Binding-site contacts:
Ligand atom S2 contacts residue TRP136 of chain 1.A at 4.0 Å.
Ligand atom C13 contacts residue ARG139 of chain 1.A at 4.1 Å.
Ligand atom C13 contacts residue VAL108 of chain 1.A at 4.3 Å (hydrophobic).
Ligand atom C19 contacts residue GLU113 of chain 1.A at 4.3 Å.
Ligand atom C24 contacts residue GLU113 of chain 1.A at 4.2 Å.
Ligand atom C25 contacts residue GLU113 of chain 1.A at 3.5 Å.
Ligand atom C6 contacts residue TRP136 of chain 1.A at 4.3 Å (hydrophobic).
Ligand atom C9 contacts residue TRP136 of chain 1.A at 3.5 Å (hydrophobic).
Ligand atom C26 contacts residue VAL108 of chain 1.A at 3.4 Å (hydrophobic).
Ligand atom C23 contacts residue VAL108 of chain 1.A at 4.1 Å (hydrophobic).
Ligand atom C25 contacts residue LEU111 of chain 1.A at 3.8 Å (hydrophobic).
Ligand atom C16 contacts residue THR122 of chain 1.A at 4.3 Å.
Ligand atom O2 contacts residue TRP136 of chain 1.A at 3.1 Å (h-bond).
Ligand atom C12 contacts residue ARG139 of chain 1.A at 3.7 Å.
Ligand atom C14 contacts residue VAL108 of chain 1.A at 4.0 Å (hydrophobic).
Ligand atom O2 contacts residue ARG139 of chain 1.A at 2.4 Å (salt-bridge).
Ligand atom N3 contacts residue ILE124 of chain 1.A at 4.2 Å.
Ligand atom C12 contacts residue VAL108 of chain 1.A at 3.7 Å (hydrophobic).
Ligand atom C20 contacts residue VAL108 of chain 1.A at 3.8 Å (hydrophobic).
Ligand atom O3 contacts residue ARG139 of chain 1.A at 3.9 Å.
Ligand atom N4 contacts residue VAL108 of chain 1.A at 3.8 Å.
Ligand atom C5 contacts residue TRP136 of chain 1.A at 3.8 Å (hydrophobic).
Ligand atom C10 contacts residue TRP136 of chain 1.A at 3.4 Å (hydrophobic).
Ligand atom C23 contacts residue GLU113 of chain 1.A at 3.3 Å.
Ligand atom C25 contacts residue VAL108 of chain 1.A at 3.5 Å (hydrophobic).
Ligand atom C18 contacts residue ILE124 of chain 1.A at 3.5 Å (hydrophobic).
Ligand atom C16 contacts residue ILE141 of chain 1.A at 4.3 Å (hydrophobic).
Ligand atom C6 contacts residue HIS62 of chain 1.A at 4.1 Å.
Ligand atom O3 contacts residue ILE124 of chain 1.A at 3.4 Å.
Ligand atom C11 contacts residue TRP136 of chain 1.A at 3.7 Å (hydrophobic).
Ligand atom C24 contacts residue VAL108 of chain 1.A at 3.7 Å (hydrophobic).
Ligand atom C7 contacts residue TRP136 of chain 1.A at 4.0 Å (hydrophobic).
Ligand atom N3 contacts residue ARG139 of chain 1.A at 4.0 Å.
Ligand atom C6 contacts residue CYS126 of chain 1.A at 3.1 Å (hydrophobic).
Ligand atom C17 contacts residue ILE124 of chain 1.A at 4.2 Å (hydrophobic).
Ligand atom C11 contacts residue ARG139 of chain 1.A at 3.3 Å.
Ligand atom C5 contacts residue CYS126 of chain 1.A at 3.0 Å (hydrophobic).
Ligand atom S2 contacts residue CYS126 of chain 1.A at 2.0 Å (h-bond).
Ligand atom S2 contacts residue ILE124 of chain 1.A at 3.8 Å.
Ligand atom C8 contacts residue TRP136 of chain 1.A at 3.6 Å (hydrophobic).

Sequence of chain 1.A:
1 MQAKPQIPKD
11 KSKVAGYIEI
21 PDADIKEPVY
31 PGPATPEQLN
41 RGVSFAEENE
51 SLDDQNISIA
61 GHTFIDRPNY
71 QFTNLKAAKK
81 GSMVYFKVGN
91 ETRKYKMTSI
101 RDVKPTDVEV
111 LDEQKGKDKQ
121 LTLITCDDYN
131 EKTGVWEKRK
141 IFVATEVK

This protein binds this small molecule.
Small molecule (SMILES): O=C(CNC(=O)c1ccccc1S)NC12CC3CC(CC(C3)C1)C2